The protein below binds the small molecule below.
Small molecule (SMILES): O=P(O)(O)OC[C@@H](O)[C@@H](O)c1cnc[nH]1

Binding-site contacts:
Ligand atom N2 contacts residue GLU187 of chain 21.A at 3.3 Å (salt-bridge).
Ligand atom O3 contacts residue MN1 of chain 21.C at 2.5 Å.
Ligand atom C6 contacts residue HIS184 of chain 21.A at 3.7 Å.
Ligand atom N1 contacts residue HIS80 of chain 6.A at 3.4 Å (h-bond).
Ligand atom C6 contacts residue MET114 of chain 21.A at 3.4 Å (hydrophobic).
Ligand atom C4 contacts residue MN1 of chain 21.C at 3.0 Å.
Ligand atom C3 contacts residue GLU28 of chain 6.A at 3.8 Å.
Ligand atom N1 contacts residue MET114 of chain 21.A at 3.5 Å.
Ligand atom OP6 contacts residue ARG106 of chain 18.A at 2.8 Å (salt-bridge).
Ligand atom N1 contacts residue HIS184 of chain 21.A at 3.5 Å (h-bond).
Ligand atom OP4 contacts residue ARG106 of chain 18.A at 3.8 Å.
Ligand atom C5 contacts residue MET114 of chain 21.A at 3.6 Å (hydrophobic).
Ligand atom OP1 contacts residue GLU187 of chain 21.A at 3.6 Å (salt-bridge).
Ligand atom C5 contacts residue GLU84 of chain 6.A at 3.6 Å.
Ligand atom O2 contacts residue GLU28 of chain 6.A at 3.0 Å (salt-bridge).
Ligand atom N2 contacts residue MET114 of chain 21.A at 3.6 Å.
Ligand atom P contacts residue ARG106 of chain 18.A at 3.6 Å.
Ligand atom O3 contacts residue GLU187 of chain 21.A at 2.7 Å (salt-bridge).
Ligand atom C6 contacts residue HIS183 of chain 21.A at 3.6 Å.
Ligand atom OP4 contacts residue LYS191 of chain 21.A at 3.8 Å.
Ligand atom N2 contacts residue HIS183 of chain 21.A at 3.2 Å (h-bond).
Ligand atom N2 contacts residue MN1 of chain 21.C at 2.2 Å.
Ligand atom O3 contacts residue HIS81 of chain 6.A at 3.5 Å (h-bond).
Ligand atom C4 contacts residue MET114 of chain 21.A at 3.7 Å (hydrophobic).
Ligand atom C3 contacts residue MN1 of chain 21.C at 3.2 Å.
Ligand atom C6 contacts residue MN1 of chain 21.C at 3.4 Å.
Ligand atom C4 contacts residue HIS81 of chain 6.A at 3.4 Å.
Ligand atom OP5 contacts residue ARG106 of chain 18.A at 3.9 Å.
Ligand atom OP6 contacts residue LYS191 of chain 21.A at 3.2 Å (salt-bridge).
Ligand atom C3 contacts residue HIS81 of chain 6.A at 3.3 Å.
Ligand atom O3 contacts residue HIS54 of chain 21.A at 3.3 Å (h-bond).
Ligand atom C6 contacts residue HIS80 of chain 6.A at 3.3 Å.
Ligand atom N1 contacts residue GLU84 of chain 6.A at 3.2 Å (salt-bridge).
Ligand atom OP4 contacts residue HIS62 of chain 21.A at 3.2 Å (h-bond).
Ligand atom C5 contacts residue MN1 of chain 6.B at 3.5 Å.
Ligand atom C2 contacts residue GLU28 of chain 6.A at 3.8 Å.
Ligand atom C6 contacts residue MN1 of chain 6.B at 3.1 Å.
Ligand atom N2 contacts residue HIS81 of chain 6.A at 2.9 Å (h-bond).
Ligand atom C3 contacts residue GLU187 of chain 21.A at 3.9 Å.
Ligand atom N1 contacts residue MN1 of chain 6.B at 2.3 Å.

Sequence of chain 6.A:
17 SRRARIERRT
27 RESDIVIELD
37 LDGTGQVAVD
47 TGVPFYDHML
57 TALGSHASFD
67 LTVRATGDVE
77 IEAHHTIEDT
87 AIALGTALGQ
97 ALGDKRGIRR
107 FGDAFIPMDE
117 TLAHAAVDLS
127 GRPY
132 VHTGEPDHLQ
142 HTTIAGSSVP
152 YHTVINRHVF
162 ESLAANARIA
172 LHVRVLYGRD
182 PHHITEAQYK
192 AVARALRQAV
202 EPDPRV

Sequence of chain 18.A:
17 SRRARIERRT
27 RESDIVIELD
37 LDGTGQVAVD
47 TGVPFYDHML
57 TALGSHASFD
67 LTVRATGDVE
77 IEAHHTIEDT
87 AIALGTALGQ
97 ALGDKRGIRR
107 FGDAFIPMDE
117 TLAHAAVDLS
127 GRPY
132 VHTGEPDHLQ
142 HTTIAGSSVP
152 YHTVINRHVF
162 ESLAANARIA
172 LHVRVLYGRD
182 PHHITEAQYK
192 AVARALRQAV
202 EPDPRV

Sequence of chain 21.A:
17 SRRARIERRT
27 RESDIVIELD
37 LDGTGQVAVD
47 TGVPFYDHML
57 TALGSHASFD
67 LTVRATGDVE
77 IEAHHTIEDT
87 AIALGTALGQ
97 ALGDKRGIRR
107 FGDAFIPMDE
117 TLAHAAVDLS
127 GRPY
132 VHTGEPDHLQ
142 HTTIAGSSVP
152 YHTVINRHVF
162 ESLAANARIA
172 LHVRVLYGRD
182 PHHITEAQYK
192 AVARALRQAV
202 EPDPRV